Sequence of chain 1.GB:
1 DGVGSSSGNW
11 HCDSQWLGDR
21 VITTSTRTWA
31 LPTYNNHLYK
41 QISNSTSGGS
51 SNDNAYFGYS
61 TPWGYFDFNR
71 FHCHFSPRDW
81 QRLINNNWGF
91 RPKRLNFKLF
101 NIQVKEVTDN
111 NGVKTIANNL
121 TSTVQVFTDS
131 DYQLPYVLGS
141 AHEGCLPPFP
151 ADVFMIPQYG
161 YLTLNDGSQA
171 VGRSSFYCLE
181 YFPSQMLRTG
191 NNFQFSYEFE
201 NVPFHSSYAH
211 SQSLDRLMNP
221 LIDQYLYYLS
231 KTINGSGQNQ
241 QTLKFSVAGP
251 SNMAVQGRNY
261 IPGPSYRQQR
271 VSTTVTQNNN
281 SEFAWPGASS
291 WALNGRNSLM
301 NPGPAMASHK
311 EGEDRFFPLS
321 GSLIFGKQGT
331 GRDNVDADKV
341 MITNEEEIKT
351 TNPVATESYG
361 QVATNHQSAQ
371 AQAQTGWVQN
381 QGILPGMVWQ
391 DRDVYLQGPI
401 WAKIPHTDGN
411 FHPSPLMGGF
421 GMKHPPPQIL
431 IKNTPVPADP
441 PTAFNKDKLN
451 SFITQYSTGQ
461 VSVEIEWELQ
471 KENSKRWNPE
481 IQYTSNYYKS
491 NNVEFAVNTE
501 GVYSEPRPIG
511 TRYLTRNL

Sequence of chain 1.EB:
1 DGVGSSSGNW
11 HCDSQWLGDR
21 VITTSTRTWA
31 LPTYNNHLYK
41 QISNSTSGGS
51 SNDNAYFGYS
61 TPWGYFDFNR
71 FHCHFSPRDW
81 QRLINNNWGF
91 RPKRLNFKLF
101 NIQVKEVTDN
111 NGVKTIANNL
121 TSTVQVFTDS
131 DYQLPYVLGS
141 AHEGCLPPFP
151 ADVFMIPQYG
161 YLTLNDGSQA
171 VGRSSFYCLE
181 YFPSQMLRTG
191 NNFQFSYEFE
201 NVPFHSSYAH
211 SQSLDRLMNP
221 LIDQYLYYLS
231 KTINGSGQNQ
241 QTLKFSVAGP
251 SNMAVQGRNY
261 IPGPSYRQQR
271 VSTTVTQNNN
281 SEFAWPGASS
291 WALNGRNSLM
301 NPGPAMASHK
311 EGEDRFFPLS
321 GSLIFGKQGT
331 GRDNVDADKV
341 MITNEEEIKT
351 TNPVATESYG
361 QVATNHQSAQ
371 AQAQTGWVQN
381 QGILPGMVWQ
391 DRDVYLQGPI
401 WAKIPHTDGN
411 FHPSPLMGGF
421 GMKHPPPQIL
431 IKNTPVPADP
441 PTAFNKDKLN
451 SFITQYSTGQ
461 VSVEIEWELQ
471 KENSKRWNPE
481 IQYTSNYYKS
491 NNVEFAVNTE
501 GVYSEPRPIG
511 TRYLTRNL

Binding-site contacts:
Ligand atom C2 contacts residue ASN252 of chain 1.GB at 4.4 Å.
Ligand atom O1 contacts residue TRP285 of chain 1.EB at 3.1 Å.
Ligand atom O2 contacts residue VAL255 of chain 1.GB at 3.9 Å.
Ligand atom O2 contacts residue ASN252 of chain 1.GB at 3.1 Å (h-bond).
Ligand atom O2 contacts residue TRP285 of chain 1.EB at 4.3 Å.
Ligand atom C3 contacts residue TRP285 of chain 1.EB at 4.0 Å (hydrophobic).
Ligand atom O1 contacts residue VAL255 of chain 1.GB at 4.0 Å.
Ligand atom O1 contacts residue ALA254 of chain 1.GB at 4.3 Å.
Ligand atom C6 contacts residue TRP285 of chain 1.EB at 3.4 Å (hydrophobic).
Ligand atom O4 contacts residue TRP285 of chain 1.EB at 3.2 Å.
Ligand atom O6 contacts residue TRP285 of chain 1.EB at 3.2 Å (h-bond).
Ligand atom O5 contacts residue TRP285 of chain 1.EB at 3.1 Å (h-bond).
Ligand atom C4 contacts residue TRP285 of chain 1.EB at 4.0 Å (hydrophobic).
Ligand atom C5 contacts residue TRP285 of chain 1.EB at 3.7 Å (hydrophobic).
Ligand atom O3 contacts residue TRP285 of chain 1.EB at 3.9 Å.
Ligand atom C2 contacts residue TRP285 of chain 1.EB at 3.5 Å (hydrophobic).
Ligand atom C1 contacts residue TRP285 of chain 1.EB at 3.5 Å (hydrophobic).
Ligand atom O1 contacts residue ASN252 of chain 1.GB at 4.2 Å.

The small molecule below binds the protein below.
Small molecule (SMILES): OC[C@H]1O[C@@H](O)[C@H](O)[C@@H](O)[C@H]1O